Sequence of chain 1.B:
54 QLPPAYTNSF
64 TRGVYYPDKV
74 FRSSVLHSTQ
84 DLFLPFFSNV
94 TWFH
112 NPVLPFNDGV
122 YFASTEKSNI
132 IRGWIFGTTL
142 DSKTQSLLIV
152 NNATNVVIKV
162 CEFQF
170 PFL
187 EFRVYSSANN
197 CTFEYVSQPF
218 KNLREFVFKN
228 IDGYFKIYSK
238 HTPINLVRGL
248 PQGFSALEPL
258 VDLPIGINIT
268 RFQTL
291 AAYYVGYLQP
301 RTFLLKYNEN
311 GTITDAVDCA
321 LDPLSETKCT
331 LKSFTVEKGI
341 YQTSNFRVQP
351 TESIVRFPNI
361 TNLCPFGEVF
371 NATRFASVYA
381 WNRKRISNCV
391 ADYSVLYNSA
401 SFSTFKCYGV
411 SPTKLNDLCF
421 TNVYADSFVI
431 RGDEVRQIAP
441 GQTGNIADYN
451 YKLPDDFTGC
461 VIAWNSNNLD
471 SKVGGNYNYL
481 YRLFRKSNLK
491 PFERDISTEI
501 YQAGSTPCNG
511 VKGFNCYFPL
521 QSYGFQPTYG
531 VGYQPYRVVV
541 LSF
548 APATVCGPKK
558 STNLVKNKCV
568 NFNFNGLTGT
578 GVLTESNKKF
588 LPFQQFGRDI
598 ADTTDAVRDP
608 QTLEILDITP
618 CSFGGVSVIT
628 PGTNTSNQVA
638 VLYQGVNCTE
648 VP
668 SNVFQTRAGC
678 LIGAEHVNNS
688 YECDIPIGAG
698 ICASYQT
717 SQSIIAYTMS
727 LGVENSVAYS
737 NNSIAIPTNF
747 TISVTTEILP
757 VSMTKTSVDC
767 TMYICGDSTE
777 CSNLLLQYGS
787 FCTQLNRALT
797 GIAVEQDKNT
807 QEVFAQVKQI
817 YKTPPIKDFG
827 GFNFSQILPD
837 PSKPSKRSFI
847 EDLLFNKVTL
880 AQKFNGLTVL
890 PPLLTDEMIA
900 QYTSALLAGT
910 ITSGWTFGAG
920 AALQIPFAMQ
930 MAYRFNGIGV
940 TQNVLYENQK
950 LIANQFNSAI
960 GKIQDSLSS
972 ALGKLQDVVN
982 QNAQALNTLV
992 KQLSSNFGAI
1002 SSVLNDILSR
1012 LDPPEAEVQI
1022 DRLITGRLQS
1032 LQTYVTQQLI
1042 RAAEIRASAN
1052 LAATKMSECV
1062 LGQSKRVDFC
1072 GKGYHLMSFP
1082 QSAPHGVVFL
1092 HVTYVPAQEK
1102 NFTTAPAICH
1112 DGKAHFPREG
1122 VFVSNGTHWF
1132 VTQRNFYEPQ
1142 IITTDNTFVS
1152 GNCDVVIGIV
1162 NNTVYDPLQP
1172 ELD

Sequence of chain 1.C:
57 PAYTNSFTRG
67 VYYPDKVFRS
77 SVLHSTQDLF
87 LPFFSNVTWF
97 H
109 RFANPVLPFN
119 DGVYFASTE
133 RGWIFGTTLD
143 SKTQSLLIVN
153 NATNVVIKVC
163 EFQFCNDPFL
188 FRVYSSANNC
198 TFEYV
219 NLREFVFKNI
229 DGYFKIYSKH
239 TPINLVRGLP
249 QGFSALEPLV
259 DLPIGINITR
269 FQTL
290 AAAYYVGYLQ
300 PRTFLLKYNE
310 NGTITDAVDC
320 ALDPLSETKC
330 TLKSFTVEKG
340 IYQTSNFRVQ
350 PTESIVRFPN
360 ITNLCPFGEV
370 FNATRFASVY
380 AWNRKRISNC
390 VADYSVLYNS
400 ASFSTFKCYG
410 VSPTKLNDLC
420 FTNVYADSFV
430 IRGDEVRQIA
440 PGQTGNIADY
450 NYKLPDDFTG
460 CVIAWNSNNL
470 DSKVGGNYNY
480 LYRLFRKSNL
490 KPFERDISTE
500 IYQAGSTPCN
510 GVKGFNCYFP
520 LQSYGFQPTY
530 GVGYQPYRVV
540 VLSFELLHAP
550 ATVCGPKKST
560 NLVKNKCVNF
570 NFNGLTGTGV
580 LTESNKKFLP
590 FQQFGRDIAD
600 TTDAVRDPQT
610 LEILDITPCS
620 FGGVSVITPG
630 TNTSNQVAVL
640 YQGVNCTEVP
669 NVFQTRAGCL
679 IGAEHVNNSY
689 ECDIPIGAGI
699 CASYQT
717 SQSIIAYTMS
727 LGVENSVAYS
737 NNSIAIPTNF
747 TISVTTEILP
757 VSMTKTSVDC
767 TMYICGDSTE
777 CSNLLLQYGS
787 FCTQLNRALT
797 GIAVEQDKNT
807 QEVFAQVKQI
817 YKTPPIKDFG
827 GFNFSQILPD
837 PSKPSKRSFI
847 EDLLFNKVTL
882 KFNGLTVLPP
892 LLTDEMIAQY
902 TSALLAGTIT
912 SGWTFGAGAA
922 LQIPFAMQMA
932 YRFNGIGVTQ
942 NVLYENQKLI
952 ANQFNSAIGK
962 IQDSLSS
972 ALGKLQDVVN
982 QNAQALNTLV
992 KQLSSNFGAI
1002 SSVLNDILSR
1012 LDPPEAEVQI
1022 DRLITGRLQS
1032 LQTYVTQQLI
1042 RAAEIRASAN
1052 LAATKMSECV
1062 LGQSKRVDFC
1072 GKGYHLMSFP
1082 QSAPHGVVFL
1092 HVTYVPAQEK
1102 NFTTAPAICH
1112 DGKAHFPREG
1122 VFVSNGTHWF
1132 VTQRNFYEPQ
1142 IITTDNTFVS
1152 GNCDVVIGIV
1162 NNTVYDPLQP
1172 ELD

This small molecule binds to this protein.
Small molecule (SMILES): CC(=O)N[C@@H]1[C@@H](O)[C@H](O)[C@@H](CO)O[C@H]1O

Binding-site contacts:
Ligand atom C8 contacts residue LYS1101 of chain 1.B at 4.4 Å.
Ligand atom C7 contacts residue ASN1102 of chain 1.B at 3.9 Å.
Ligand atom O7 contacts residue ASN1102 of chain 1.B at 4.4 Å.
Ligand atom C1 contacts residue GLN923 of chain 1.C at 4.2 Å.
Ligand atom C5 contacts residue ASN1102 of chain 1.B at 3.7 Å.
Ligand atom C4 contacts residue ASN1102 of chain 1.B at 4.2 Å.
Ligand atom O5 contacts residue ASN1102 of chain 1.B at 2.4 Å (h-bond).
Ligand atom C6 contacts residue ALA734 of chain 1.B at 4.1 Å (hydrophobic).
Ligand atom N2 contacts residue ASN1102 of chain 1.B at 2.9 Å (h-bond).
Ligand atom C1 contacts residue ASN1102 of chain 1.B at 1.4 Å.
Ligand atom C8 contacts residue GLU1100 of chain 1.B at 4.1 Å.
Ligand atom C3 contacts residue ASN1102 of chain 1.B at 3.8 Å.
Ligand atom C2 contacts residue ASN1102 of chain 1.B at 2.5 Å.